Binding-site contacts:
Ligand atom C6 contacts residue THR153 of chain 1.A at 3.8 Å.
Ligand atom O5 contacts residue ASN152 of chain 1.A at 2.4 Å (h-bond).
Ligand atom C5 contacts residue THR153 of chain 1.A at 4.4 Å.
Ligand atom O5 contacts residue THR153 of chain 1.A at 4.3 Å.
Ligand atom C1 contacts residue ASN152 of chain 1.A at 1.4 Å.
Ligand atom C5 contacts residue ASN152 of chain 1.A at 3.7 Å.
Ligand atom C3 contacts residue ASN152 of chain 1.A at 3.8 Å.
Ligand atom C7 contacts residue ASN152 of chain 1.A at 3.8 Å.
Ligand atom O7 contacts residue ASN152 of chain 1.A at 4.4 Å.
Ligand atom N2 contacts residue ASN152 of chain 1.A at 2.8 Å (h-bond).
Ligand atom C4 contacts residue ASN152 of chain 1.A at 4.3 Å.
Ligand atom C2 contacts residue ASN152 of chain 1.A at 2.5 Å.

A small-molecule ligand and the protein it binds are described below.
Small molecule (SMILES): CC(=O)N[C@@H]1[C@@H](O)[C@H](O)[C@@H](CO)O[C@H]1O

Sequence of chain 1.A:
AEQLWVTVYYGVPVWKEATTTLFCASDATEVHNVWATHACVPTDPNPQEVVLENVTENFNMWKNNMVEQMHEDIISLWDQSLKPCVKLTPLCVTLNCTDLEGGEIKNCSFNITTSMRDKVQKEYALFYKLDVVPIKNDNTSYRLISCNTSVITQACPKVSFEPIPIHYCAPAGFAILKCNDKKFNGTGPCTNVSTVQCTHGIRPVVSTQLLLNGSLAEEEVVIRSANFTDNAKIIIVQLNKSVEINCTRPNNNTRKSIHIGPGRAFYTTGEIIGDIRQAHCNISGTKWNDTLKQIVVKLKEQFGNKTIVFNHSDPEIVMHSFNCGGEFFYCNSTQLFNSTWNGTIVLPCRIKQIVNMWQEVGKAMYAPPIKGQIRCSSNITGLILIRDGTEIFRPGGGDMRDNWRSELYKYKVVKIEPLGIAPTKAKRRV